Binding-site contacts:
Ligand atom N2 contacts residue ASN159 of chain 1.A at 3.2 Å (h-bond).
Ligand atom C7 contacts residue ASN159 of chain 1.A at 3.4 Å.
Ligand atom C1 contacts residue ASN159 of chain 1.A at 1.4 Å.
Ligand atom C8 contacts residue THR161 of chain 1.A at 4.1 Å.
Ligand atom C3 contacts residue ASN159 of chain 1.A at 3.9 Å.
Ligand atom O7 contacts residue ASN159 of chain 1.A at 3.1 Å (h-bond).
Ligand atom O5 contacts residue ASN159 of chain 1.A at 2.3 Å (h-bond).
Ligand atom C6 contacts residue THR161 of chain 1.A at 4.0 Å.
Ligand atom C4 contacts residue ASN159 of chain 1.A at 4.3 Å.
Ligand atom C2 contacts residue ASN159 of chain 1.A at 2.6 Å.
Ligand atom O6 contacts residue THR161 of chain 1.A at 4.0 Å.
Ligand atom C8 contacts residue VAL236 of chain 1.A at 4.3 Å (hydrophobic).
Ligand atom C5 contacts residue ASN159 of chain 1.A at 3.6 Å.

A protein and the small-molecule ligand that binds it are described below.
Small molecule (SMILES): CC(=O)N[C@H]1[C@H](O[C@H]2[C@H](O)[C@@H](NC(C)=O)CO[C@@H]2CO)O[C@H](CO)[C@@H](O[C@@H]2O[C@H](CO)[C@@H](O)[C@H](O)[C@@H]2O)[C@@H]1O

Sequence of chain 1.A:
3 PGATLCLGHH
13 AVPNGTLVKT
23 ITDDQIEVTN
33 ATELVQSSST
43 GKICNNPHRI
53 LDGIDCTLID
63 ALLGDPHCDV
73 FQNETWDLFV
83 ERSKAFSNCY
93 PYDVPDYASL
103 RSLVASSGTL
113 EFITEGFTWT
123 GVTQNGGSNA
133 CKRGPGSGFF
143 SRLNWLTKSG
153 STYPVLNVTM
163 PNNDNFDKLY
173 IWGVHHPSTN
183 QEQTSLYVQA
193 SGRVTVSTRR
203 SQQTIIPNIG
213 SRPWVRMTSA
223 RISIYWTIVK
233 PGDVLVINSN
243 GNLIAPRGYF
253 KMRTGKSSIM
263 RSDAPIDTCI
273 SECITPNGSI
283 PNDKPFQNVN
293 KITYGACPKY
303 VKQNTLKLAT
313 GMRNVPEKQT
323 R